Sequence of chain 1.B:
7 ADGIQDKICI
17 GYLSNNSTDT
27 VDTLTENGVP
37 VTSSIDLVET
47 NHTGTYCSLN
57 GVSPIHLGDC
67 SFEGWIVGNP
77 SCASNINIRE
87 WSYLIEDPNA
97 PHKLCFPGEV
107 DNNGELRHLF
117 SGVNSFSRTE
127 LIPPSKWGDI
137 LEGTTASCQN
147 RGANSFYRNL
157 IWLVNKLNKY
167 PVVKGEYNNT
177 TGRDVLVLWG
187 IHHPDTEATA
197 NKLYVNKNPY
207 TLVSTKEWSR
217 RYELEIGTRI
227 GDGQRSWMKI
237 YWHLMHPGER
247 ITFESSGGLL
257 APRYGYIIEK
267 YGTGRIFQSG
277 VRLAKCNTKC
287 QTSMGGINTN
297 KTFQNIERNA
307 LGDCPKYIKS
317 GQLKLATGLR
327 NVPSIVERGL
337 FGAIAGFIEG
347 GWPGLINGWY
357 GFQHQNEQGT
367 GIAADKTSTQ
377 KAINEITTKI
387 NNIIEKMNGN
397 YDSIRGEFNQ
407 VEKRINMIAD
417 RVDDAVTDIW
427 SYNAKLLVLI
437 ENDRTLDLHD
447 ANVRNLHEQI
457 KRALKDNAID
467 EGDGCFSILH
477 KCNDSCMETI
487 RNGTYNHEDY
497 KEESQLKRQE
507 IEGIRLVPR

This protein binds this small molecule.
Small molecule (SMILES): CC(=O)N[C@H]1[C@H](O[C@H]2[C@H](O)[C@@H](NC(C)=O)CO[C@@H]2CO)O[C@H](CO)[C@@H](O)[C@@H]1O

Binding-site contacts:
Ligand atom O5 contacts residue ARG246 of chain 1.B at 3.7 Å.
Ligand atom C4 contacts residue ASN174 of chain 1.B at 4.1 Å.
Ligand atom C6 contacts residue ARG246 of chain 1.B at 4.4 Å.
Ligand atom C3 contacts residue ASN174 of chain 1.B at 3.7 Å.
Ligand atom C2 contacts residue ASN174 of chain 1.B at 2.4 Å.
Ligand atom N2 contacts residue ASN174 of chain 1.B at 2.9 Å (h-bond).
Ligand atom C1 contacts residue GLU172 of chain 1.B at 3.9 Å.
Ligand atom N2 contacts residue GLU172 of chain 1.B at 3.0 Å (salt-bridge).
Ligand atom C1 contacts residue ASN174 of chain 1.B at 1.4 Å.
Ligand atom O7 contacts residue ASN174 of chain 1.B at 3.5 Å (h-bond).
Ligand atom O3 contacts residue GLU172 of chain 1.B at 4.3 Å.
Ligand atom C8 contacts residue GLU172 of chain 1.B at 3.5 Å.
Ligand atom C2 contacts residue GLU172 of chain 1.B at 3.6 Å.
Ligand atom O5 contacts residue ASN174 of chain 1.B at 2.3 Å (h-bond).
Ligand atom C7 contacts residue GLU172 of chain 1.B at 3.9 Å.
Ligand atom C8 contacts residue ARG246 of chain 1.B at 4.5 Å.
Ligand atom C3 contacts residue GLU172 of chain 1.B at 3.5 Å.
Ligand atom O6 contacts residue ARG246 of chain 1.B at 3.2 Å (salt-bridge).
Ligand atom C8 contacts residue ASN174 of chain 1.B at 4.5 Å.
Ligand atom C5 contacts residue ARG246 of chain 1.B at 4.0 Å.
Ligand atom O7 contacts residue ARG246 of chain 1.B at 4.0 Å.
Ligand atom C7 contacts residue ASN174 of chain 1.B at 3.4 Å.
Ligand atom C5 contacts residue ASN174 of chain 1.B at 3.6 Å.
Ligand atom C1 contacts residue ARG246 of chain 1.B at 3.8 Å.